Binding-site contacts:
Ligand atom C25 contacts residue PHE117 of chain 1.A at 3.6 Å (hydrophobic).
Ligand atom C11 contacts residue GLY20 of chain 1.A at 3.3 Å.
Ligand atom C33 contacts residue GLN82 of chain 1.A at 3.5 Å.
Ligand atom C18 contacts residue ASP237 of chain 1.A at 3.1 Å.
Ligand atom C13 contacts residue GLY239 of chain 1.A at 3.5 Å.
Ligand atom C19 contacts residue ASP237 of chain 1.A at 3.5 Å.
Ligand atom C28 contacts residue THR81 of chain 1.A at 3.5 Å.
Ligand atom C12 contacts residue THR241 of chain 1.A at 3.5 Å.
Ligand atom C16 contacts residue ASP41 of chain 1.A at 3.6 Å.
Ligand atom C25 contacts residue GLN82 of chain 1.A at 3.7 Å.
Ligand atom N2 contacts residue GLY239 of chain 1.A at 2.9 Å (h-bond).
Ligand atom F1 contacts residue GLY83 of chain 1.A at 3.5 Å.
Ligand atom C11 contacts residue THR241 of chain 1.A at 3.3 Å.
Ligand atom C27 contacts residue THR81 of chain 1.A at 3.3 Å.
Ligand atom O1 contacts residue THR241 of chain 1.A at 2.8 Å (h-bond).
Ligand atom O2 contacts residue THR81 of chain 1.A at 3.3 Å (h-bond).
Ligand atom C17 contacts residue GLY239 of chain 1.A at 3.6 Å.
Ligand atom F1 contacts residue PHE117 of chain 1.A at 3.3 Å.
Ligand atom F2 contacts residue LEU39 of chain 1.A at 3.6 Å.
Ligand atom N3 contacts residue ASP237 of chain 1.A at 2.6 Å (salt-bridge).
Ligand atom C12 contacts residue GLY20 of chain 1.A at 3.2 Å.
Ligand atom F1 contacts residue GLN82 of chain 1.A at 3.0 Å.
Ligand atom N3 contacts residue GLY43 of chain 1.A at 3.0 Å (h-bond).
Ligand atom C26 contacts residue TYR80 of chain 1.A at 3.6 Å (hydrophobic).
Ligand atom C19 contacts residue GLY43 of chain 1.A at 3.5 Å.
Ligand atom O3 contacts residue SER44 of chain 1.A at 3.6 Å.
Ligand atom O3 contacts residue GLY43 of chain 1.A at 3.5 Å.
Ligand atom C16 contacts residue ASP237 of chain 1.A at 3.5 Å.
Ligand atom O3 contacts residue TYR80 of chain 1.A at 3.6 Å.
Ligand atom O3 contacts residue ASP41 of chain 1.A at 2.6 Å (salt-bridge).
Ligand atom O2 contacts residue TYR80 of chain 1.A at 3.3 Å.
Ligand atom C32 contacts residue SER44 of chain 1.A at 3.5 Å.
Ligand atom N2 contacts residue THR240 of chain 1.A at 3.6 Å.
Ligand atom C31 contacts residue GLY43 of chain 1.A at 3.4 Å.
Ligand atom C17 contacts residue ASP41 of chain 1.A at 3.4 Å.
Ligand atom F2 contacts residue TRP124 of chain 1.A at 3.5 Å.
Ligand atom C5 contacts residue GLY239 of chain 1.A at 3.4 Å.
Ligand atom C29 contacts residue PRO79 of chain 1.A at 3.4 Å (hydrophobic).
Ligand atom C22 contacts residue GLY239 of chain 1.A at 3.4 Å.
Ligand atom C15 contacts residue GLY239 of chain 1.A at 3.6 Å.

Sequence of chain 1.A:
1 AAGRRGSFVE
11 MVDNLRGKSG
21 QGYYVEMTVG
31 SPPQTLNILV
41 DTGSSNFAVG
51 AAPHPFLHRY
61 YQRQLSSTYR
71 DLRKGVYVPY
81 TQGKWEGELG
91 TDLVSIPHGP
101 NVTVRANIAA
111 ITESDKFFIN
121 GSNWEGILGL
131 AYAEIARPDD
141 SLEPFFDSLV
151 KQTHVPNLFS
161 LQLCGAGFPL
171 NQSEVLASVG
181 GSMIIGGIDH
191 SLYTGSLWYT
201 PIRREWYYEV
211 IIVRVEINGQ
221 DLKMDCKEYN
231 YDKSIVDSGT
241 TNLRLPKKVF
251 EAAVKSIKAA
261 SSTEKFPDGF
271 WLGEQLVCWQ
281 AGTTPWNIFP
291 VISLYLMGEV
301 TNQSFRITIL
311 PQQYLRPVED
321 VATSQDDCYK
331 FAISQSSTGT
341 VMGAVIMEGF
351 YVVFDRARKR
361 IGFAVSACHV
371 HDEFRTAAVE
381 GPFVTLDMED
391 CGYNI

A protein and the small-molecule ligand that binds it are described below.
Small molecule (SMILES): CCCN(CCC)C(=O)c1cc(C)cc(C(=O)N[C@@H](Cc2cc(F)cc(F)c2)[C@H](O)CNCc2cccc(OC)c2)c1